Binding-site contacts:
Ligand atom O6 contacts residue THR167 of chain 2.C at 2.5 Å (h-bond).
Ligand atom C6 contacts residue THR167 of chain 2.C at 2.9 Å.
Ligand atom C6 contacts residue VAL244 of chain 2.C at 4.3 Å (hydrophobic).
Ligand atom C8 contacts residue SER219 of chain 2.A at 3.8 Å.
Ligand atom C8 contacts residue VAL242 of chain 2.C at 4.0 Å (hydrophobic).
Ligand atom C1 contacts residue ASN165 of chain 2.C at 1.4 Å.
Ligand atom O7 contacts residue PRO221 of chain 2.A at 3.5 Å.
Ligand atom C2 contacts residue TRP222 of chain 2.A at 3.8 Å (hydrophobic).
Ligand atom C1 contacts residue SER219 of chain 2.A at 4.2 Å.
Ligand atom C2 contacts residue ASN165 of chain 2.C at 2.4 Å.
Ligand atom C8 contacts residue THR167 of chain 2.C at 3.8 Å.
Ligand atom O7 contacts residue ARG220 of chain 2.A at 4.4 Å.
Ligand atom C6 contacts residue GLN172 of chain 3.B at 4.4 Å.
Ligand atom O3 contacts residue TRP222 of chain 2.A at 3.7 Å.
Ligand atom C4 contacts residue TRP222 of chain 2.A at 3.9 Å (hydrophobic).
Ligand atom O5 contacts residue THR167 of chain 2.C at 3.6 Å (h-bond).
Ligand atom C3 contacts residue ASN165 of chain 2.C at 3.8 Å.
Ligand atom C1 contacts residue TRP222 of chain 2.A at 4.1 Å (hydrophobic).
Ligand atom O4 contacts residue TRP222 of chain 2.A at 3.9 Å.
Ligand atom C6 contacts residue TRP222 of chain 2.A at 4.0 Å (hydrophobic).
Ligand atom C7 contacts residue SER219 of chain 2.A at 4.0 Å.
Ligand atom N2 contacts residue ASN165 of chain 2.C at 2.8 Å (h-bond).
Ligand atom O6 contacts residue TRP222 of chain 2.A at 4.0 Å.
Ligand atom C7 contacts residue ASN165 of chain 2.C at 3.9 Å.
Ligand atom C3 contacts residue TRP222 of chain 2.A at 4.2 Å (hydrophobic).
Ligand atom O2 contacts residue GLN172 of chain 3.B at 4.3 Å.
Ligand atom C5 contacts residue TRP222 of chain 2.A at 4.2 Å (hydrophobic).
Ligand atom O5 contacts residue ASN165 of chain 2.C at 2.3 Å (h-bond).
Ligand atom C4 contacts residue ASN165 of chain 2.C at 4.2 Å.
Ligand atom C5 contacts residue THR167 of chain 2.C at 3.9 Å.
Ligand atom O5 contacts residue TRP222 of chain 2.A at 3.7 Å.
Ligand atom C8 contacts residue PRO221 of chain 2.A at 4.5 Å (hydrophobic).
Ligand atom C1 contacts residue TRP222 of chain 2.A at 4.0 Å (hydrophobic).
Ligand atom C2 contacts residue SER219 of chain 2.A at 4.4 Å.
Ligand atom C7 contacts residue TRP222 of chain 2.A at 4.0 Å (hydrophobic).
Ligand atom O7 contacts residue ASN165 of chain 2.C at 4.1 Å.
Ligand atom C7 contacts residue PRO221 of chain 2.A at 4.4 Å (hydrophobic).
Ligand atom O7 contacts residue TRP222 of chain 2.A at 2.8 Å (h-bond).
Ligand atom N2 contacts residue SER219 of chain 2.A at 3.4 Å (h-bond).
Ligand atom C5 contacts residue ASN165 of chain 2.C at 3.6 Å.

This small molecule binds to this protein.
Small molecule (SMILES): CC(=O)N[C@H]1[C@H](O[C@H]2[C@H](O)[C@@H](NC(C)=O)CO[C@@H]2CO)O[C@H](CO)[C@@H](O[C@@H]2O[C@H](CO)[C@@H](O)[C@H](O[C@H]3O[C@H](CO)[C@@H](O)[C@H](O)[C@@H]3O)[C@@H]2O)[C@@H]1O

Sequence of chain 2.A:
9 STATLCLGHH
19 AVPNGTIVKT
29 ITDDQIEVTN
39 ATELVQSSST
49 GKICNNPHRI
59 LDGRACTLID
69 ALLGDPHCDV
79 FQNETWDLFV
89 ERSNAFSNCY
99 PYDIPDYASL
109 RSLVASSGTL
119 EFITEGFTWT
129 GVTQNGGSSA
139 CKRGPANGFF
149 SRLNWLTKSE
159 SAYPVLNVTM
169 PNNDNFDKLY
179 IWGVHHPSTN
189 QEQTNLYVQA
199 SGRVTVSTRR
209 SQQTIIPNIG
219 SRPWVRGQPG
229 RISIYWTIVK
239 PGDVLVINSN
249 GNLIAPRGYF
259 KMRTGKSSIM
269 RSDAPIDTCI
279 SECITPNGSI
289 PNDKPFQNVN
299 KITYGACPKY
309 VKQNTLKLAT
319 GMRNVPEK

Sequence of chain 3.B:
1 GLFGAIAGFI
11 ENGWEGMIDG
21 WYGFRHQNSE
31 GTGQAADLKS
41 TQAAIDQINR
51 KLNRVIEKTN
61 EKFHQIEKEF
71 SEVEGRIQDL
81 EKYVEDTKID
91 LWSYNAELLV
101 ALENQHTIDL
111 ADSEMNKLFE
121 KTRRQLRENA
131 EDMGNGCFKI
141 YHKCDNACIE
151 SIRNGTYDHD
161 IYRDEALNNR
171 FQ

Sequence of chain 2.C:
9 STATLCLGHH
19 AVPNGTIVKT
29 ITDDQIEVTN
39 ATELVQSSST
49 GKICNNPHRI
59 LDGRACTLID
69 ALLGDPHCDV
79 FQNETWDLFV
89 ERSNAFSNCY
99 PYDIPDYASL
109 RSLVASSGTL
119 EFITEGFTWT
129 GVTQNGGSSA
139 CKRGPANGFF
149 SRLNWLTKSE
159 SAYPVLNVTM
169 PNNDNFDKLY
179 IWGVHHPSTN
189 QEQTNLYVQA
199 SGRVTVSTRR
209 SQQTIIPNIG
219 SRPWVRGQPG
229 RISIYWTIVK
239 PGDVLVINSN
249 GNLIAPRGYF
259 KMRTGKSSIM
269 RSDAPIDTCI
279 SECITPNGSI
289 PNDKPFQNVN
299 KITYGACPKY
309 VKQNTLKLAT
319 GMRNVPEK